Sequence of chain 1.S:
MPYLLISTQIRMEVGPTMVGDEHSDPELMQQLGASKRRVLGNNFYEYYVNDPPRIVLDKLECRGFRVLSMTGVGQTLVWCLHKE

Sequence of chain 1.R:
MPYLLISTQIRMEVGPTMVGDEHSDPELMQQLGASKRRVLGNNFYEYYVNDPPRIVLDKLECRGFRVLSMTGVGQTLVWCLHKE

The protein below binds the small molecule below.
Small molecule (SMILES): N[C@@H](Cc1ccccc1)C(=O)O

Binding-site contacts:
Ligand atom CE1 contacts residue ILE10 of chain 1.R at 3.4 Å (hydrophobic).
Ligand atom CD1 contacts residue VAL73 of chain 1.S at 3.5 Å (hydrophobic).
Ligand atom CD2 contacts residue VAL73 of chain 1.S at 3.5 Å (hydrophobic).
Ligand atom CZ contacts residue LEU77 of chain 1.R at 3.7 Å (hydrophobic).
Ligand atom CE1 contacts residue ARG11 of chain 1.R at 3.8 Å.
Ligand atom CA contacts residue VAL73 of chain 1.S at 4.0 Å (hydrophobic).
Ligand atom OXT contacts residue VAL73 of chain 1.S at 3.2 Å (h-bond).
Ligand atom O contacts residue PRO218 of chain 1.H at 3.8 Å.
Ligand atom CE1 contacts residue GLN75 of chain 1.R at 3.8 Å.
Ligand atom CE1 contacts residue GLN9 of chain 1.R at 3.8 Å.
Ligand atom CZ contacts residue MET12 of chain 1.R at 3.8 Å (hydrophobic).
Ligand atom C contacts residue THR76 of chain 1.S at 3.6 Å.
Ligand atom CE2 contacts residue ILE10 of chain 1.R at 3.8 Å (hydrophobic).
Ligand atom CB contacts residue GLN75 of chain 1.R at 3.2 Å.
Ligand atom CD1 contacts residue ILE10 of chain 1.R at 3.3 Å (hydrophobic).
Ligand atom CA contacts residue GLN75 of chain 1.R at 3.7 Å.
Ligand atom O contacts residue GLY74 of chain 1.S at 3.5 Å.
Ligand atom OXT contacts residue THR76 of chain 1.S at 2.7 Å (h-bond).
Ligand atom CB contacts residue VAL73 of chain 1.S at 3.5 Å (hydrophobic).
Ligand atom CA contacts residue THR76 of chain 1.S at 3.7 Å.
Ligand atom OXT contacts residue GLY74 of chain 1.S at 3.6 Å.
Ligand atom C contacts residue VAL73 of chain 1.S at 3.5 Å (hydrophobic).
Ligand atom CE1 contacts residue LEU77 of chain 1.R at 4.0 Å (hydrophobic).
Ligand atom O contacts residue GLN75 of chain 1.S at 3.6 Å.
Ligand atom CB contacts residue ILE10 of chain 1.R at 3.7 Å (hydrophobic).
Ligand atom CD1 contacts residue GLN75 of chain 1.R at 3.4 Å.
Ligand atom CG contacts residue ILE10 of chain 1.R at 3.1 Å (hydrophobic).
Ligand atom CZ contacts residue ILE10 of chain 1.R at 3.9 Å (hydrophobic).
Ligand atom CZ contacts residue ARG11 of chain 1.R at 3.8 Å.
Ligand atom N contacts residue GLU216 of chain 1.H at 3.0 Å (salt-bridge).
Ligand atom N contacts residue GLN75 of chain 1.R at 3.2 Å (h-bond).
Ligand atom C contacts residue GLN75 of chain 1.S at 3.5 Å.
Ligand atom N contacts residue ILE10 of chain 1.R at 2.8 Å (h-bond).
Ligand atom CG contacts residue VAL73 of chain 1.S at 3.5 Å (hydrophobic).
Ligand atom OXT contacts residue GLN75 of chain 1.S at 2.8 Å (h-bond).
Ligand atom O contacts residue GLN75 of chain 1.R at 3.1 Å (h-bond).
Ligand atom C contacts residue GLY74 of chain 1.S at 3.7 Å.
Ligand atom CD2 contacts residue ILE10 of chain 1.R at 3.4 Å (hydrophobic).
Ligand atom CA contacts residue ILE10 of chain 1.R at 3.5 Å (hydrophobic).
Ligand atom CE2 contacts residue VAL73 of chain 1.S at 3.9 Å (hydrophobic).

Sequence of chain 1.H:
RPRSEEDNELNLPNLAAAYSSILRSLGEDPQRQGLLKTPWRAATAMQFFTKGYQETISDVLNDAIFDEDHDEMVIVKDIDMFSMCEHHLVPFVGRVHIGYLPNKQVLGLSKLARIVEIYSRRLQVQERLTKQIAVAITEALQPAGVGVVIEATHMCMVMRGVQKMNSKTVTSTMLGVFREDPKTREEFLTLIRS